The small molecule below binds the protein below.
Small molecule (SMILES): CC(=O)N[C@H]1[C@H](O[C@H]2[C@H](O)[C@@H](NC(C)=O)CO[C@@H]2CO)O[C@H](CO)[C@@H](O)[C@@H]1O

Sequence of chain 1.G:
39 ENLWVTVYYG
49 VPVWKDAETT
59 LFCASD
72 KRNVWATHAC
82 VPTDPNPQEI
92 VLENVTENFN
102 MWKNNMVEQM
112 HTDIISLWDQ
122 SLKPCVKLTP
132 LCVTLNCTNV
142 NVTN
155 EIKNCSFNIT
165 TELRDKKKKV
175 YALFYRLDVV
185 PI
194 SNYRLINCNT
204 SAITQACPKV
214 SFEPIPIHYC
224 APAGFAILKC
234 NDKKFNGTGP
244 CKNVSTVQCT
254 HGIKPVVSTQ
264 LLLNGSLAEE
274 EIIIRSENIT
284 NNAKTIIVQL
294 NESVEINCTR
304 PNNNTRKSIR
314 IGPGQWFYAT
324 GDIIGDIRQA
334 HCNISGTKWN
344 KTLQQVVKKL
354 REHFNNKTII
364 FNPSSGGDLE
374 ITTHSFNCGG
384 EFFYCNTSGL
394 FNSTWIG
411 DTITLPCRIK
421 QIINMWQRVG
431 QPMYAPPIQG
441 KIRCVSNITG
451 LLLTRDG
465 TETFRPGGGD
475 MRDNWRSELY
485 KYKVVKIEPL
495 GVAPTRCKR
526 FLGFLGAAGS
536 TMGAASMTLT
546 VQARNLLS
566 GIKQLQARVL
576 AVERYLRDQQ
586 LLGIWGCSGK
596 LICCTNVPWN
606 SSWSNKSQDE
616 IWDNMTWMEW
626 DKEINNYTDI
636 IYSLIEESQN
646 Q

Binding-site contacts:
Ligand atom C6 contacts residue ARG443 of chain 1.G at 4.0 Å.
Ligand atom C1 contacts residue ASN300 of chain 1.G at 1.5 Å.
Ligand atom C5 contacts residue ASN300 of chain 1.G at 3.7 Å.
Ligand atom C8 contacts residue ASN300 of chain 1.G at 4.4 Å.
Ligand atom C7 contacts residue ASN300 of chain 1.G at 3.4 Å.
Ligand atom C8 contacts residue THR412 of chain 1.G at 4.2 Å.
Ligand atom C3 contacts residue ASN300 of chain 1.G at 3.8 Å.
Ligand atom C4 contacts residue ASN300 of chain 1.G at 4.3 Å.
Ligand atom O7 contacts residue ASN300 of chain 1.G at 3.6 Å.
Ligand atom O5 contacts residue VAL445 of chain 1.G at 4.4 Å.
Ligand atom O7 contacts residue ASN336 of chain 1.G at 4.4 Å.
Ligand atom C2 contacts residue ASN300 of chain 1.G at 2.5 Å.
Ligand atom C5 contacts residue ARG443 of chain 1.G at 4.3 Å.
Ligand atom O6 contacts residue ARG443 of chain 1.G at 2.8 Å (salt-bridge).
Ligand atom N2 contacts residue ASN300 of chain 1.G at 2.9 Å (h-bond).
Ligand atom C8 contacts residue SER338 of chain 1.G at 3.6 Å.
Ligand atom C7 contacts residue ASN336 of chain 1.G at 4.4 Å.
Ligand atom O5 contacts residue ARG443 of chain 1.G at 3.2 Å (salt-bridge).
Ligand atom C3 contacts residue GLU298 of chain 1.G at 4.0 Å.
Ligand atom C8 contacts residue ASN336 of chain 1.G at 3.5 Å.
Ligand atom O5 contacts residue ASN300 of chain 1.G at 2.4 Å (h-bond).
Ligand atom C7 contacts residue SER338 of chain 1.G at 4.4 Å.
Ligand atom C8 contacts residue ILE337 of chain 1.G at 3.9 Å (hydrophobic).
Ligand atom C1 contacts residue ARG443 of chain 1.G at 4.2 Å.